A small-molecule ligand and the protein it binds are described below.
Small molecule (SMILES): Cc1cc(CCCCCOc2ccc(C3=N[C@@H](C)CO3)cc2)on1

Sequence of chain 30.A:
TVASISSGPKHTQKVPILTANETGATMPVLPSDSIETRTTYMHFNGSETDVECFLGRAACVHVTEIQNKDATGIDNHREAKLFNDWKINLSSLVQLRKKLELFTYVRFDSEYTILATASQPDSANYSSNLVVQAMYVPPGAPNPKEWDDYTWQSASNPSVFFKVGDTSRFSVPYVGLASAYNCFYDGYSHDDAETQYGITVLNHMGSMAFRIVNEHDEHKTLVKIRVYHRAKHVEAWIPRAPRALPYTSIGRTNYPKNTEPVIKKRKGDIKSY

Sequence of chain 26.C:
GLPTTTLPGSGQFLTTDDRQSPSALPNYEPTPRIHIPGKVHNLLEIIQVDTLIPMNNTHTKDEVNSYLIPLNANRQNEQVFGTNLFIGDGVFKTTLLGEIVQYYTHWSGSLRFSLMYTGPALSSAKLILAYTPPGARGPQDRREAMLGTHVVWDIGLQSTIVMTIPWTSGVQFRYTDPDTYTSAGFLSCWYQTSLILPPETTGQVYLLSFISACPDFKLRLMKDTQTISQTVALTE

Binding-site contacts:
Ligand atom C5C contacts residue VAL191 of chain 30.A at 3.7 Å (hydrophobic).
Ligand atom C2C contacts residue TYR197 of chain 30.A at 3.8 Å (hydrophobic).
Ligand atom C4 contacts residue PHE124 of chain 30.A at 3.9 Å (hydrophobic).
Ligand atom N3A contacts residue PRO174 of chain 30.A at 3.9 Å.
Ligand atom CM1 contacts residue LEU14 of chain 26.C at 3.3 Å (hydrophobic).
Ligand atom C1B contacts residue VAL188 of chain 30.A at 3.7 Å (hydrophobic).
Ligand atom C5A contacts residue PHE186 of chain 30.A at 3.7 Å (hydrophobic).
Ligand atom C4B contacts residue TYR152 of chain 30.A at 4.0 Å (hydrophobic).
Ligand atom CM1 contacts residue VAL176 of chain 30.A at 3.4 Å (hydrophobic).
Ligand atom C2A contacts residue PHE186 of chain 30.A at 3.6 Å (hydrophobic).
Ligand atom C1C contacts residue LEU106 of chain 30.A at 3.6 Å (hydrophobic).
Ligand atom O1A contacts residue PHE186 of chain 30.A at 3.2 Å.
Ligand atom C4A contacts residue PRO174 of chain 30.A at 3.4 Å (hydrophobic).
Ligand atom N3A contacts residue ALA24 of chain 30.C at 3.9 Å.
Ligand atom C6B contacts residue ILE104 of chain 30.A at 3.6 Å (hydrophobic).
Ligand atom O1B contacts residue TYR128 of chain 30.A at 3.4 Å (h-bond).
Ligand atom C6B contacts residue TYR128 of chain 30.A at 3.4 Å (hydrophobic).
Ligand atom C3C contacts residue TYR128 of chain 30.A at 3.3 Å (hydrophobic).
Ligand atom C4 contacts residue LEU106 of chain 30.A at 3.6 Å (hydrophobic).
Ligand atom C3B contacts residue TYR152 of chain 30.A at 3.6 Å (hydrophobic).
Ligand atom C5A contacts residue VAL176 of chain 30.A at 3.8 Å (hydrophobic).
Ligand atom N2 contacts residue ASN219 of chain 30.A at 3.0 Å (h-bond).
Ligand atom C4C contacts residue VAL191 of chain 30.A at 3.3 Å (hydrophobic).
Ligand atom N3A contacts residue TYR152 of chain 30.A at 3.6 Å.
Ligand atom C3B contacts residue VAL188 of chain 30.A at 3.5 Å (hydrophobic).
Ligand atom C5 contacts residue LEU106 of chain 30.A at 3.8 Å (hydrophobic).
Ligand atom CM1 contacts residue SER175 of chain 30.A at 3.9 Å.
Ligand atom C5B contacts residue PHE186 of chain 30.A at 3.9 Å (hydrophobic).
Ligand atom C6B contacts residue MET224 of chain 30.A at 3.6 Å (hydrophobic).
Ligand atom C3 contacts residue ASN219 of chain 30.A at 3.9 Å.
Ligand atom C4C contacts residue TYR197 of chain 30.A at 4.0 Å (hydrophobic).
Ligand atom C2B contacts residue VAL188 of chain 30.A at 3.3 Å (hydrophobic).
Ligand atom C2A contacts residue TYR152 of chain 30.A at 3.8 Å (hydrophobic).
Ligand atom C4B contacts residue PHE186 of chain 30.A at 3.9 Å (hydrophobic).
Ligand atom C1B contacts residue ILE104 of chain 30.A at 4.0 Å (hydrophobic).
Ligand atom CM1 contacts residue PRO174 of chain 30.A at 3.8 Å (hydrophobic).
Ligand atom C5B contacts residue MET224 of chain 30.A at 3.2 Å (hydrophobic).
Ligand atom C1B contacts residue TYR128 of chain 30.A at 3.7 Å (hydrophobic).
Ligand atom O1 contacts residue ASN219 of chain 30.A at 3.9 Å.
Ligand atom C4 contacts residue TYR197 of chain 30.A at 3.9 Å (hydrophobic).

Sequence of chain 30.C:
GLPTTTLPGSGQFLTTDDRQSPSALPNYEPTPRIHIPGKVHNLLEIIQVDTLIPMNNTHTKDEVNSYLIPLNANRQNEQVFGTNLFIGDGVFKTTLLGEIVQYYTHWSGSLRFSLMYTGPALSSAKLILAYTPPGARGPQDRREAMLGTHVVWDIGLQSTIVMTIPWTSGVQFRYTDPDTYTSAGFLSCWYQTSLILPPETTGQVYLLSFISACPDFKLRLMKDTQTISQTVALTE